Binding-site contacts:
Ligand atom C12 contacts residue MLY116 of chain 1.A at 3.7 Å.
Ligand atom C5 contacts residue MLY116 of chain 1.A at 3.8 Å.
Ligand atom O11 contacts residue GOL1 of chain 1.E at 2.4 Å (h-bond).
Ligand atom C25 contacts residue MLY116 of chain 1.A at 3.7 Å.
Ligand atom C28 contacts residue MLY116 of chain 1.A at 3.7 Å.
Ligand atom C6 contacts residue ASN106 of chain 1.A at 3.6 Å.
Ligand atom C14 contacts residue MLY116 of chain 1.A at 3.9 Å.
Ligand atom O3 contacts residue TYR23 of chain 1.A at 3.6 Å.
Ligand atom C27 contacts residue MLY116 of chain 1.A at 3.6 Å.
Ligand atom C3 contacts residue MLY116 of chain 1.A at 3.8 Å.
Ligand atom C1 contacts residue MLY116 of chain 1.A at 3.9 Å.
Ligand atom O1 contacts residue TRP111 of chain 1.A at 3.7 Å.
Ligand atom O1 contacts residue ASN106 of chain 1.A at 3.6 Å (h-bond).
Ligand atom O5 contacts residue ASN106 of chain 1.A at 2.8 Å (h-bond).
Ligand atom O12 contacts residue GOL1 of chain 1.E at 3.6 Å.
Ligand atom O4 contacts residue ASN106 of chain 1.A at 3.7 Å.
Ligand atom O12 contacts residue GLY117 of chain 1.A at 3.4 Å.
Ligand atom O4 contacts residue ARG112 of chain 1.A at 3.5 Å.
Ligand atom O5 contacts residue ARG112 of chain 1.A at 3.4 Å.
Ligand atom O3 contacts residue MLY116 of chain 1.A at 3.6 Å.
Ligand atom S2 contacts residue ASN106 of chain 1.A at 3.6 Å.
Ligand atom C11 contacts residue MLY116 of chain 1.A at 3.8 Å.
Ligand atom C9 contacts residue MLY116 of chain 1.A at 3.9 Å.
Ligand atom O3 contacts residue TRP111 of chain 1.A at 3.5 Å.
Ligand atom O7 contacts residue MLY116 of chain 1.A at 3.8 Å.
Ligand atom C15 contacts residue MLY116 of chain 1.A at 3.7 Å.
Ligand atom C8 contacts residue MLY116 of chain 1.A at 3.8 Å.
Ligand atom C18 contacts residue MLY116 of chain 1.A at 3.8 Å.
Ligand atom O1 contacts residue TYR23 of chain 1.A at 3.2 Å (h-bond).
Ligand atom C17 contacts residue MLY116 of chain 1.A at 3.7 Å.
Ligand atom C26 contacts residue MLY116 of chain 1.A at 3.7 Å.
Ligand atom C21 contacts residue MLY116 of chain 1.A at 3.8 Å.
Ligand atom C7 contacts residue MLY116 of chain 1.A at 3.8 Å.
Ligand atom S4 contacts residue GOL1 of chain 1.E at 3.4 Å (h-bond).
Ligand atom O2 contacts residue TYR23 of chain 1.A at 2.2 Å (h-bond).
Ligand atom C13 contacts residue MLY116 of chain 1.A at 3.8 Å.
Ligand atom S1 contacts residue TYR23 of chain 1.A at 3.1 Å (h-bond).
Ligand atom C19 contacts residue MLY116 of chain 1.A at 3.8 Å.
Ligand atom C20 contacts residue MLY116 of chain 1.A at 3.9 Å.
Ligand atom O4 contacts residue MLY116 of chain 1.A at 3.2 Å.

Sequence of chain 1.A:
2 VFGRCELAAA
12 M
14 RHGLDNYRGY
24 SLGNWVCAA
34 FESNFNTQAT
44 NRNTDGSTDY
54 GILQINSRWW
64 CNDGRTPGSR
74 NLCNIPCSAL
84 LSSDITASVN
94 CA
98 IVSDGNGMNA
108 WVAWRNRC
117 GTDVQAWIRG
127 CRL

This protein binds this small molecule.
Small molecule (SMILES): O=S(=O)(O)c1cc2c(O)c(c1)Cc1cc(S(=O)(=O)O)cc(c1O)Cc1cc(S(=O)(=O)O)cc(c1O)Cc1cc(S(=O)(=O)O)cc(c1O)C2